Binding-site contacts:
Ligand atom O1P contacts residue ARG61 of chain 1.A at 2.9 Å (salt-bridge).
Ligand atom N contacts residue GLU187 of chain 1.A at 3.4 Å (salt-bridge).
Ligand atom O1P contacts residue LYS54 of chain 1.A at 3.1 Å (salt-bridge).
Ligand atom CB contacts residue TRP235 of chain 1.A at 3.7 Å (hydrophobic).
Ligand atom O3P contacts residue ARG61 of chain 1.A at 2.9 Å (salt-bridge).
Ligand atom CA contacts residue GLU187 of chain 1.A at 3.8 Å.
Ligand atom C contacts residue ASN180 of chain 1.A at 3.7 Å.
Ligand atom OG contacts residue TRP235 of chain 1.A at 2.8 Å (h-bond).
Ligand atom P contacts residue ARG61 of chain 1.A at 3.7 Å.
Ligand atom C contacts residue ASN231 of chain 1.A at 3.6 Å.
Ligand atom CA contacts residue ASN231 of chain 1.A at 3.5 Å.
Ligand atom OG contacts residue GLU187 of chain 1.A at 3.5 Å (salt-bridge).
Ligand atom O2P contacts residue TYR135 of chain 1.A at 2.6 Å (h-bond).
Ligand atom P contacts residue TYR135 of chain 1.A at 3.9 Å.
Ligand atom CA contacts residue ASN231 of chain 1.A at 3.6 Å.
Ligand atom O2P contacts residue ARG134 of chain 1.A at 2.9 Å (salt-bridge).
Ligand atom O3P contacts residue ARG134 of chain 1.A at 2.8 Å (salt-bridge).
Ligand atom N contacts residue ASN180 of chain 1.A at 2.9 Å (h-bond).
Ligand atom ND2 contacts residue ASP230 of chain 1.A at 3.7 Å.
Ligand atom CB contacts residue ASN180 of chain 1.A at 3.6 Å.
Ligand atom O contacts residue LEU179 of chain 1.A at 3.6 Å.
Ligand atom CB contacts residue GLU187 of chain 1.A at 3.3 Å.
Ligand atom N contacts residue LEU179 of chain 1.A at 3.5 Å.
Ligand atom N contacts residue LEU234 of chain 1.A at 3.7 Å.
Ligand atom CB contacts residue ASN231 of chain 1.A at 3.5 Å.
Ligand atom O contacts residue ASN231 of chain 1.A at 2.8 Å (h-bond).
Ligand atom CB contacts residue ASN180 of chain 1.A at 3.4 Å.
Ligand atom ND2 contacts residue ASN231 of chain 1.A at 2.9 Å (h-bond).
Ligand atom C contacts residue LEU179 of chain 1.A at 3.7 Å (hydrophobic).
Ligand atom P contacts residue ARG134 of chain 1.A at 3.8 Å.
Ligand atom O2P contacts residue LYS54 of chain 1.A at 3.8 Å.
Ligand atom N contacts residue ASN231 of chain 1.A at 2.7 Å (h-bond).
Ligand atom CA contacts residue ASN180 of chain 1.A at 3.8 Å.
Ligand atom CG contacts residue ASN231 of chain 1.A at 3.5 Å.
Ligand atom O contacts residue GLU187 of chain 1.A at 3.8 Å.
Ligand atom O contacts residue VAL183 of chain 1.A at 3.4 Å.
Ligand atom C contacts residue ASN231 of chain 1.A at 3.8 Å.
Ligand atom CA contacts residue LEU179 of chain 1.A at 3.6 Å (hydrophobic).
Ligand atom CA contacts residue ASN180 of chain 1.A at 3.5 Å.
Ligand atom OG contacts residue TYR186 of chain 1.A at 3.6 Å.

This small molecule binds to this protein.
Small molecule (SMILES): CC(C)C[C@@H](C=O)NC(=O)[C@H](COP(=O)(O)O)NC(=O)[C@H](CC(N)=O)NC(=O)[C@@H](N)CO

Sequence of chain 1.A:
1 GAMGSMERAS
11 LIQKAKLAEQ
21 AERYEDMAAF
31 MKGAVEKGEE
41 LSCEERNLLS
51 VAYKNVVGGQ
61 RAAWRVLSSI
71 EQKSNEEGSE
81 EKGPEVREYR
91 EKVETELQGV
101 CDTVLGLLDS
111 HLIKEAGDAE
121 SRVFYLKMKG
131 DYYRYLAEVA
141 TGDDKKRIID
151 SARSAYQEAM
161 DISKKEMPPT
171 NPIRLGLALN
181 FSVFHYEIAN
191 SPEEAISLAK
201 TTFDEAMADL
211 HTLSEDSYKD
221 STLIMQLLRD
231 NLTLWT